Sequence of chain 1.A:
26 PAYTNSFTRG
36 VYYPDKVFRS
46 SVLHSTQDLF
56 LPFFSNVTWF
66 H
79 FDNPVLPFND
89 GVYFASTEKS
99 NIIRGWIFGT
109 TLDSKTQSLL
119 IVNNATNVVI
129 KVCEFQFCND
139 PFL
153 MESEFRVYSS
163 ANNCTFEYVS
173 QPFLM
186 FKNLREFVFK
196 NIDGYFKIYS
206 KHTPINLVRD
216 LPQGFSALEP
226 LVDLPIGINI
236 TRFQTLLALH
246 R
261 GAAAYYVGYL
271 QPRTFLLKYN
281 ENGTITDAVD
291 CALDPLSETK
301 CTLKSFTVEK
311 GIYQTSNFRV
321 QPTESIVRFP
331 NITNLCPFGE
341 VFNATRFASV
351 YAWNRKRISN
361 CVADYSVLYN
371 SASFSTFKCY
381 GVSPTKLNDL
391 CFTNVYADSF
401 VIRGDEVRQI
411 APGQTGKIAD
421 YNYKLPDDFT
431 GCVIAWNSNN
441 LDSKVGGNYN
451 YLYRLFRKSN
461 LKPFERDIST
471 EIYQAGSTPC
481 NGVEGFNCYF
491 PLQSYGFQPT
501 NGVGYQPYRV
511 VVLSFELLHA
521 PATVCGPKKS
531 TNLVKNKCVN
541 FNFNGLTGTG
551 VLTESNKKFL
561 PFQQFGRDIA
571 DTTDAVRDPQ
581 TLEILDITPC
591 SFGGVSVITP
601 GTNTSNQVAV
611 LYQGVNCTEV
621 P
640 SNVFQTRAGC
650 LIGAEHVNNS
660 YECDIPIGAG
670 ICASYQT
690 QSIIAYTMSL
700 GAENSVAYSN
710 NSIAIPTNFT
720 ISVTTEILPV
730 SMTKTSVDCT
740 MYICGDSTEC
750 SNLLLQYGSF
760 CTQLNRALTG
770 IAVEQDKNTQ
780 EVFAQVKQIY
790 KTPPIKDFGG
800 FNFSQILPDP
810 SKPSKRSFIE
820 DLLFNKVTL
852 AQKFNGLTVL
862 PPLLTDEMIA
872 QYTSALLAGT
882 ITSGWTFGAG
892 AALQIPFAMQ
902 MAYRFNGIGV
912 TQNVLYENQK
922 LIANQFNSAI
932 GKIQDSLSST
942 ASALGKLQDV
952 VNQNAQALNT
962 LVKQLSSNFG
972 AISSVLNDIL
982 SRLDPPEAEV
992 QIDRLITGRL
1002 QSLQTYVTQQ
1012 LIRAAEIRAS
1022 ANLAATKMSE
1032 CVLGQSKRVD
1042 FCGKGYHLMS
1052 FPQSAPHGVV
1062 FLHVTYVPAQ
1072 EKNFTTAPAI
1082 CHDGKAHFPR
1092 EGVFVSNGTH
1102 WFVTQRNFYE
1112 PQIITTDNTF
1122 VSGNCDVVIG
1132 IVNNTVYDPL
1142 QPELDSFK

Binding-site contacts:
Ligand atom C7 contacts residue ASN1134 of chain 1.A at 3.2 Å.
Ligand atom N2 contacts residue ASN1134 of chain 1.A at 2.8 Å (h-bond).
Ligand atom C8 contacts residue ASN1134 of chain 1.A at 4.3 Å.
Ligand atom C5 contacts residue ASN1134 of chain 1.A at 3.7 Å.
Ligand atom C2 contacts residue ASN1134 of chain 1.A at 2.4 Å.
Ligand atom O5 contacts residue ASN1134 of chain 1.A at 2.4 Å (h-bond).
Ligand atom C4 contacts residue ASN1134 of chain 1.A at 4.2 Å.
Ligand atom O7 contacts residue ASN1134 of chain 1.A at 3.1 Å (h-bond).
Ligand atom C3 contacts residue ASN1134 of chain 1.A at 3.8 Å.
Ligand atom C1 contacts residue ASN1134 of chain 1.A at 1.4 Å.

This small molecule binds to this protein.
Small molecule (SMILES): CC(=O)N[C@@H]1[C@@H](O)[C@H](O)[C@@H](CO)O[C@H]1O